Binding-site contacts:
Ligand atom C2 contacts residue ASN154 of chain 1.X at 2.3 Å.
Ligand atom C1 contacts residue THR156 of chain 1.X at 3.7 Å.
Ligand atom O6 contacts residue ALA147 of chain 1.X at 3.8 Å.
Ligand atom C8 contacts residue ASN154 of chain 1.X at 4.3 Å.
Ligand atom C6 contacts residue GLU150 of chain 1.X at 4.3 Å.
Ligand atom C1 contacts residue GLU150 of chain 1.X at 4.1 Å.
Ligand atom C6 contacts residue SER151 of chain 1.X at 4.3 Å.
Ligand atom O6 contacts residue GLU150 of chain 1.X at 3.6 Å.
Ligand atom C6 contacts residue ALA147 of chain 1.X at 3.4 Å (hydrophobic).
Ligand atom N2 contacts residue ASN154 of chain 1.X at 2.8 Å (h-bond).
Ligand atom C3 contacts residue ASN154 of chain 1.X at 3.7 Å.
Ligand atom O5 contacts residue GLU150 of chain 1.X at 3.5 Å.
Ligand atom C5 contacts residue ASN154 of chain 1.X at 3.6 Å.
Ligand atom N2 contacts residue THR156 of chain 1.X at 4.2 Å.
Ligand atom C8 contacts residue THR156 of chain 1.X at 4.3 Å.
Ligand atom O5 contacts residue ASN154 of chain 1.X at 2.4 Å (h-bond).
Ligand atom O7 contacts residue ASN154 of chain 1.X at 3.3 Å (h-bond).
Ligand atom O5 contacts residue THR156 of chain 1.X at 4.3 Å.
Ligand atom C5 contacts residue ALA147 of chain 1.X at 4.5 Å (hydrophobic).
Ligand atom C1 contacts residue SER151 of chain 1.X at 4.3 Å.
Ligand atom C1 contacts residue ASN154 of chain 1.X at 1.4 Å.
Ligand atom O5 contacts residue SER151 of chain 1.X at 3.9 Å.
Ligand atom C7 contacts residue ASN154 of chain 1.X at 3.2 Å.
Ligand atom C4 contacts residue ASN154 of chain 1.X at 4.2 Å.

A protein and the small-molecule ligand that binds it are described below.
Small molecule (SMILES): CC(=O)N[C@@H]1[C@@H](O)[C@H](O)[C@@H](CO)O[C@H]1O

Sequence of chain 1.X:
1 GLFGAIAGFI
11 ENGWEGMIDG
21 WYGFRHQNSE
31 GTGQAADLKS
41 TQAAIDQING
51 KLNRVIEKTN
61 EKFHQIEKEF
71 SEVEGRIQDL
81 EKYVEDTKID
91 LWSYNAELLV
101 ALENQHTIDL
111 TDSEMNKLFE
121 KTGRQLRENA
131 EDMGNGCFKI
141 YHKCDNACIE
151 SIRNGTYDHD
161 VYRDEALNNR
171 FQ